This small molecule binds to this protein.
Small molecule (SMILES): CC(=O)N[C@H]1[C@H](O[C@H]2[C@H](O)[C@@H](NC(C)=O)CO[C@@H]2CO)O[C@H](CO)[C@@H](O)[C@@H]1O

Binding-site contacts:
Ligand atom C8 contacts residue THR156 of chain 7.E at 3.7 Å.
Ligand atom C1 contacts residue THR156 of chain 7.E at 3.6 Å.
Ligand atom C8 contacts residue ASN154 of chain 7.E at 4.5 Å.
Ligand atom O5 contacts residue MET151 of chain 7.E at 4.2 Å.
Ligand atom O5 contacts residue ASN154 of chain 7.E at 3.8 Å.
Ligand atom C3 contacts residue THR156 of chain 7.E at 4.4 Å.
Ligand atom C7 contacts residue THR156 of chain 7.E at 3.6 Å.
Ligand atom O7 contacts residue THR156 of chain 7.E at 4.5 Å.
Ligand atom C2 contacts residue ASN154 of chain 7.E at 4.1 Å.
Ligand atom C1 contacts residue ASN154 of chain 7.E at 3.1 Å.
Ligand atom N2 contacts residue ASN154 of chain 7.E at 4.0 Å.
Ligand atom C2 contacts residue THR156 of chain 7.E at 3.9 Å.
Ligand atom O6 contacts residue MET151 of chain 7.E at 3.5 Å.
Ligand atom C7 contacts residue ASN154 of chain 7.E at 3.7 Å.
Ligand atom O7 contacts residue ASN154 of chain 7.E at 3.2 Å (h-bond).
Ligand atom N2 contacts residue THR156 of chain 7.E at 3.2 Å.

Sequence of chain 7.E:
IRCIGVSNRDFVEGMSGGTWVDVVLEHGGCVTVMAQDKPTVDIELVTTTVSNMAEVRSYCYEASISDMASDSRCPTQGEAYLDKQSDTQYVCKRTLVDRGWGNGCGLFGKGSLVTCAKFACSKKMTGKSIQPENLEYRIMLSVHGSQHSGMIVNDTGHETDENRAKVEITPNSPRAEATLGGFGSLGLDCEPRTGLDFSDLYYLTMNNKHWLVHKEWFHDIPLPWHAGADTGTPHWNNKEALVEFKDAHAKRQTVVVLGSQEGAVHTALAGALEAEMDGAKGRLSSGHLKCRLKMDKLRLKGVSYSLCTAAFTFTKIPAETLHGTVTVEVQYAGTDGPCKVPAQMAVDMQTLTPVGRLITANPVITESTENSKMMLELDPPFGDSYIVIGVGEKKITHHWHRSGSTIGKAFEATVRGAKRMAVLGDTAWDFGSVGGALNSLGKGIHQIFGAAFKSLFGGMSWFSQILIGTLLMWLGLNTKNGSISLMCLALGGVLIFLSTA